This small molecule binds to this protein.
Small molecule (SMILES): CC(=O)N[C@@H]1[C@@H](O)[C@H](O)[C@@H](CO)O[C@H]1O

Binding-site contacts:
Ligand atom C4 contacts residue SER324 of chain 1.A at 3.8 Å.
Ligand atom C2 contacts residue SER324 of chain 1.A at 3.7 Å.
Ligand atom O6 contacts residue ASN331 of chain 1.A at 3.4 Å.
Ligand atom O6 contacts residue PHE321 of chain 1.A at 3.5 Å.
Ligand atom C3 contacts residue THR358 of chain 1.A at 4.0 Å.
Ligand atom C1 contacts residue SER324 of chain 1.A at 4.1 Å.
Ligand atom N2 contacts residue ASN328 of chain 1.A at 2.9 Å (h-bond).
Ligand atom C7 contacts residue THR358 of chain 1.A at 3.9 Å.
Ligand atom O5 contacts residue ASN328 of chain 1.A at 2.4 Å (h-bond).
Ligand atom C1 contacts residue THR360 of chain 1.A at 3.7 Å.
Ligand atom N2 contacts residue THR358 of chain 1.A at 3.3 Å (h-bond).
Ligand atom O3 contacts residue SER324 of chain 1.A at 4.2 Å.
Ligand atom C1 contacts residue SER326 of chain 1.A at 4.1 Å.
Ligand atom C6 contacts residue THR330 of chain 1.A at 3.8 Å.
Ligand atom O5 contacts residue THR330 of chain 1.A at 4.1 Å.
Ligand atom C3 contacts residue ASN328 of chain 1.A at 3.8 Å.
Ligand atom O3 contacts residue THR358 of chain 1.A at 3.4 Å.
Ligand atom O7 contacts residue SER326 of chain 1.A at 3.2 Å (h-bond).
Ligand atom O7 contacts residue SER324 of chain 1.A at 3.8 Å.
Ligand atom N2 contacts residue THR360 of chain 1.A at 3.8 Å.
Ligand atom C2 contacts residue ASN328 of chain 1.A at 2.5 Å.
Ligand atom C8 contacts residue THR358 of chain 1.A at 3.7 Å.
Ligand atom C3 contacts residue THR360 of chain 1.A at 3.8 Å.
Ligand atom C5 contacts residue THR330 of chain 1.A at 4.0 Å.
Ligand atom C7 contacts residue SER326 of chain 1.A at 4.2 Å.
Ligand atom C1 contacts residue ASN328 of chain 1.A at 1.4 Å.
Ligand atom O5 contacts residue ASN331 of chain 1.A at 3.4 Å (h-bond).
Ligand atom C1 contacts residue ASN331 of chain 1.A at 4.0 Å.
Ligand atom C5 contacts residue ASN328 of chain 1.A at 3.7 Å.
Ligand atom C8 contacts residue VAL350 of chain 1.A at 4.1 Å (hydrophobic).
Ligand atom O6 contacts residue SER324 of chain 1.A at 3.5 Å (h-bond).
Ligand atom O7 contacts residue LEU325 of chain 1.A at 3.0 Å (h-bond).
Ligand atom O5 contacts residue SER324 of chain 1.A at 3.7 Å.
Ligand atom O7 contacts residue ASN328 of chain 1.A at 3.5 Å (h-bond).
Ligand atom C2 contacts residue THR360 of chain 1.A at 4.0 Å.
Ligand atom C7 contacts residue LEU325 of chain 1.A at 4.1 Å (hydrophobic).
Ligand atom C6 contacts residue ASN331 of chain 1.A at 3.7 Å.
Ligand atom C8 contacts residue LEU325 of chain 1.A at 3.9 Å (hydrophobic).
Ligand atom C7 contacts residue ASN328 of chain 1.A at 3.3 Å.
Ligand atom C8 contacts residue ASP355 of chain 1.A at 3.7 Å.

Sequence of chain 1.A:
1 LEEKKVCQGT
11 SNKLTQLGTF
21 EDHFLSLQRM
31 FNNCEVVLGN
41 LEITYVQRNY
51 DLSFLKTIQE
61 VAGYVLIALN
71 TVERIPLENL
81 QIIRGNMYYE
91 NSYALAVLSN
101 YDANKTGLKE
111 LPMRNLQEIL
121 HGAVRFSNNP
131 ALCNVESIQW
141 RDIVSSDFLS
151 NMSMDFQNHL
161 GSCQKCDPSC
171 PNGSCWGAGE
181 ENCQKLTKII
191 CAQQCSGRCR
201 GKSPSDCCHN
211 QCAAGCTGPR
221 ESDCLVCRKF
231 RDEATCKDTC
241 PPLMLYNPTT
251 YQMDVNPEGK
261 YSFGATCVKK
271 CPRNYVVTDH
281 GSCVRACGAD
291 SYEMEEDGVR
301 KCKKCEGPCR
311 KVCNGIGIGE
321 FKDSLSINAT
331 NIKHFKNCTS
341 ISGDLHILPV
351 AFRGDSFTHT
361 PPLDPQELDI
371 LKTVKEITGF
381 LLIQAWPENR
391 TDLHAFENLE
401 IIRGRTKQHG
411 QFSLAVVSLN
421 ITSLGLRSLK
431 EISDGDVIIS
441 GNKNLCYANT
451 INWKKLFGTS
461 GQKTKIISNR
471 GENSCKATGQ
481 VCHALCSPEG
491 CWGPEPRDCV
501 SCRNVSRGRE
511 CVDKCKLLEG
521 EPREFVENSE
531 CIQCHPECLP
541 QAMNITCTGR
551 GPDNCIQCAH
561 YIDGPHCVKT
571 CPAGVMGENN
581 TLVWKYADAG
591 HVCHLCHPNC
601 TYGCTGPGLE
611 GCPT